Sequence of chain 2.B:
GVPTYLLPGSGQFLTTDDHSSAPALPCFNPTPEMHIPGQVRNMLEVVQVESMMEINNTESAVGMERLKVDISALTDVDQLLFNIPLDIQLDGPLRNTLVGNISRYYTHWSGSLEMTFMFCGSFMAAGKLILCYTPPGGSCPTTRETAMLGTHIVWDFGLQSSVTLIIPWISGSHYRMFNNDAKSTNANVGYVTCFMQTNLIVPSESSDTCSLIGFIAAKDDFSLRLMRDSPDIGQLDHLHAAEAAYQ

Binding-site contacts:
Ligand atom F1 contacts residue SER170 of chain 1.A at 3.7 Å.
Ligand atom F3 contacts residue ILE182 of chain 1.A at 3.2 Å.
Ligand atom C5B contacts residue ILE184 of chain 1.A at 3.4 Å (hydrophobic).
Ligand atom N3A contacts residue PHE147 of chain 1.A at 3.6 Å.
Ligand atom C3B contacts residue ILE119 of chain 1.A at 3.5 Å (hydrophobic).
Ligand atom C3A contacts residue ILE182 of chain 1.A at 3.2 Å (hydrophobic).
Ligand atom O1A contacts residue ILE182 of chain 1.A at 3.9 Å.
Ligand atom CM4 contacts residue ALA145 of chain 1.A at 3.5 Å (hydrophobic).
Ligand atom F2 contacts residue PHE147 of chain 1.A at 3.2 Å.
Ligand atom CM2 contacts residue TRP93 of chain 1.A at 3.9 Å (hydrophobic).
Ligand atom C2B contacts residue ILE119 of chain 1.A at 3.5 Å (hydrophobic).
Ligand atom O1A contacts residue LEU220 of chain 1.A at 3.4 Å.
Ligand atom CM6 contacts residue MET187 of chain 1.A at 3.8 Å (hydrophobic).
Ligand atom O1A contacts residue ALA145 of chain 1.A at 3.8 Å.
Ligand atom CM4 contacts residue ILE182 of chain 1.A at 3.6 Å (hydrophobic).
Ligand atom O1B contacts residue ILE95 of chain 1.A at 3.0 Å.
Ligand atom CM6 contacts residue ILE217 of chain 1.A at 3.4 Å (hydrophobic).
Ligand atom O1 contacts residue ILE217 of chain 1.A at 3.2 Å.
Ligand atom F3 contacts residue ALA24 of chain 1.B at 3.9 Å.
Ligand atom CM2 contacts residue ILE119 of chain 1.A at 3.5 Å (hydrophobic).
Ligand atom CM3 contacts residue THR97 of chain 1.A at 3.9 Å.
Ligand atom CM4 contacts residue ALA169 of chain 1.A at 3.5 Å (hydrophobic).
Ligand atom F1 contacts residue ALA145 of chain 1.A at 3.0 Å.
Ligand atom N3A contacts residue ILE182 of chain 1.A at 3.0 Å.
Ligand atom C1B contacts residue ILE95 of chain 1.A at 3.5 Å (hydrophobic).
Ligand atom C2A contacts residue LEU220 of chain 1.A at 3.8 Å (hydrophobic).
Ligand atom F1 contacts residue VAL171 of chain 1.A at 3.0 Å.
Ligand atom N3A contacts residue ILE184 of chain 1.A at 3.9 Å.
Ligand atom C6B contacts residue ILE95 of chain 1.A at 3.6 Å (hydrophobic).
Ligand atom C6B contacts residue ILE184 of chain 1.A at 3.7 Å (hydrophobic).
Ligand atom CM6 contacts residue ILE184 of chain 1.A at 3.5 Å (hydrophobic).
Ligand atom C4 contacts residue PHE115 of chain 1.A at 3.3 Å (hydrophobic).
Ligand atom F2 contacts residue ALA169 of chain 1.A at 2.2 Å.
Ligand atom C2A contacts residue ILE182 of chain 1.A at 3.6 Å (hydrophobic).
Ligand atom F2 contacts residue ALA145 of chain 1.A at 3.0 Å.
Ligand atom F2 contacts residue MET146 of chain 1.A at 3.7 Å.
Ligand atom F3 contacts residue LEU14 of chain 2.B at 3.9 Å.
Ligand atom F2 contacts residue SER170 of chain 1.A at 3.5 Å.
Ligand atom N1A contacts residue LEU220 of chain 1.A at 3.0 Å.
Ligand atom F3 contacts residue ALA169 of chain 1.A at 3.7 Å.

Sequence of chain 1.A:
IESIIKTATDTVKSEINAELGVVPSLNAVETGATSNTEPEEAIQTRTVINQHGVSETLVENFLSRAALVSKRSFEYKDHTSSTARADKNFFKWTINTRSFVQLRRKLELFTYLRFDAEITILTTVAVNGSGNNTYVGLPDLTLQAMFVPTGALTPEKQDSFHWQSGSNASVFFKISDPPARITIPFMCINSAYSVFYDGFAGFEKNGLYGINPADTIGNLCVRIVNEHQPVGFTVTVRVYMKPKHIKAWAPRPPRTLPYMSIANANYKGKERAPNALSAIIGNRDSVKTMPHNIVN

This protein binds this small molecule.
Small molecule (SMILES): Cc1cc(CCCOc2c(C)cc(-c3noc(C(F)(F)F)n3)cc2C)on1

Sequence of chain 1.B:
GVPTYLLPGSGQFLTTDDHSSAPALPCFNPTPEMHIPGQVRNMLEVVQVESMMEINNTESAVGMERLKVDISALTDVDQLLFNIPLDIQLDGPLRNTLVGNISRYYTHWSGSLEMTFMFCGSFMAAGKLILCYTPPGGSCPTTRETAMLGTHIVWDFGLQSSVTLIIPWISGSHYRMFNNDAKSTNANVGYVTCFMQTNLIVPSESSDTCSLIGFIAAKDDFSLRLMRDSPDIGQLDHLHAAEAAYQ